Sequence of chain 1.C:
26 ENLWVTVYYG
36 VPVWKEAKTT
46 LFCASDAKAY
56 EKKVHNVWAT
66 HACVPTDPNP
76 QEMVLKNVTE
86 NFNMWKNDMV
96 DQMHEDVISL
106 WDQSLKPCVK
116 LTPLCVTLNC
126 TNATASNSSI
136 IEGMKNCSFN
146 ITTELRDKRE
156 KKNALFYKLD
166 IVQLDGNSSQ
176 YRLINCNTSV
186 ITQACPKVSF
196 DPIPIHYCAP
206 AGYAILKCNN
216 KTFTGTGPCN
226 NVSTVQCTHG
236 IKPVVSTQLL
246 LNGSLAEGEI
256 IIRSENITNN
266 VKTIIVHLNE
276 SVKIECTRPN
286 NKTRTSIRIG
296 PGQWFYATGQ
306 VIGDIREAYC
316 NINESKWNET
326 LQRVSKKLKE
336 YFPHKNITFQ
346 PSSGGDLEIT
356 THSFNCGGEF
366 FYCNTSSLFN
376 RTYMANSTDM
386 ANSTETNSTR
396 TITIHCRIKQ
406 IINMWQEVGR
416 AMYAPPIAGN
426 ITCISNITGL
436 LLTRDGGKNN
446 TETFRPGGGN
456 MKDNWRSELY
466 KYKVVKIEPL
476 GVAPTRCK

Binding-site contacts:
Ligand atom C7 contacts residue GLU77 of chain 1.C at 3.9 Å.
Ligand atom O7 contacts residue GLU77 of chain 1.C at 3.0 Å (salt-bridge).
Ligand atom C1 contacts residue ASN226 of chain 1.C at 1.4 Å.
Ligand atom C3 contacts residue ASN226 of chain 1.C at 3.7 Å.
Ligand atom C4 contacts residue ASN226 of chain 1.C at 4.2 Å.
Ligand atom O5 contacts residue ASN226 of chain 1.C at 2.3 Å (h-bond).
Ligand atom C6 contacts residue ASN214 of chain 1.C at 3.2 Å.
Ligand atom O6 contacts residue GLU77 of chain 1.C at 4.2 Å.
Ligand atom C7 contacts residue ASN226 of chain 1.C at 3.0 Å.
Ligand atom C1 contacts residue ASN214 of chain 1.C at 3.7 Å.
Ligand atom C8 contacts residue LYS212 of chain 1.C at 4.4 Å.
Ligand atom C8 contacts residue ASN226 of chain 1.C at 4.4 Å.
Ligand atom O6 contacts residue ASN215 of chain 1.C at 4.4 Å.
Ligand atom C8 contacts residue GLU77 of chain 1.C at 4.3 Å.
Ligand atom O7 contacts residue ASN226 of chain 1.C at 2.4 Å (h-bond).
Ligand atom C5 contacts residue ASN226 of chain 1.C at 3.5 Å.
Ligand atom O5 contacts residue ASN214 of chain 1.C at 2.7 Å (h-bond).
Ligand atom C5 contacts residue ASN214 of chain 1.C at 3.4 Å.
Ligand atom O7 contacts residue ASN225 of chain 1.C at 4.0 Å.
Ligand atom N2 contacts residue ASN226 of chain 1.C at 3.0 Å (h-bond).
Ligand atom O6 contacts residue ASN214 of chain 1.C at 2.5 Å (h-bond).
Ligand atom C2 contacts residue ASN226 of chain 1.C at 2.6 Å.

This small molecule binds to this protein.
Small molecule (SMILES): CC(=O)N[C@H]1[C@H](O[C@H]2[C@H](O)[C@@H](NC(C)=O)CO[C@@H]2CO)O[C@H](CO)[C@@H](O[C@@H]2O[C@H](CO)[C@@H](O)[C@H](O[C@H]3O[C@H](CO)[C@@H](O)[C@H](O)[C@@H]3O)[C@@H]2O)[C@@H]1O